A protein and the small-molecule ligand that binds it are described below.
Small molecule (SMILES): Cc1cn([C@H]2C[C@H](O[P](=O)(O)OC[C@H]3O[C@@H](n4ccc(N)nc4=O)C[C@@H]3O[P](=O)(O)OC[C@H]3O[C@@H](n4cnc5c(=O)nc(N)[nH]c54)C[C@@H]3O[P](=O)(O)OC[C@H]3O[C@@H](n4cnc5c(=O)nc(N)[nH]c54)C[C@@H]3O)[C@@H](CO[P](=O)(O)O[C@H]3C[C@H](n4cnc5c(=O)nc(N)[nH]c54)O[C@@H]3COP(=O)(O)O)O2)c(=O)[nH]c1=O

Binding-site contacts:
Ligand atom O4' contacts residue ALA38 of chain 1.A at 3.5 Å.
Ligand atom C3' contacts residue GLY66 of chain 1.A at 3.7 Å.
Ligand atom OP1 contacts residue LEU62 of chain 1.A at 3.9 Å.
Ligand atom OP1 contacts residue ILE69 of chain 1.A at 2.9 Å (h-bond).
Ligand atom OP2 contacts residue THR67 of chain 1.A at 3.8 Å.
Ligand atom OP2 contacts residue GLY66 of chain 1.A at 3.9 Å.
Ligand atom N7 contacts residue LYS35 of chain 1.A at 3.9 Å.
Ligand atom C5' contacts residue GLY64 of chain 1.A at 3.3 Å.
Ligand atom OP1 contacts residue VAL65 of chain 1.A at 3.8 Å.
Ligand atom C1' contacts residue ALA38 of chain 1.A at 4.0 Å (hydrophobic).
Ligand atom O3' contacts residue GLY64 of chain 1.A at 3.6 Å.
Ligand atom C8 contacts residue LYS35 of chain 1.A at 3.9 Å.
Ligand atom OP3 contacts residue LYS35 of chain 1.A at 2.7 Å (salt-bridge).
Ligand atom C6 contacts residue HIS34 of chain 1.A at 3.9 Å.
Ligand atom OP1 contacts residue NA1 of chain 1.H at 3.1 Å (h-bond).
Ligand atom P contacts residue LYS68 of chain 1.A at 3.5 Å.
Ligand atom C3' contacts residue LYS68 of chain 1.A at 3.6 Å.
Ligand atom N1 contacts residue HIS34 of chain 1.A at 3.9 Å.
Ligand atom P contacts residue LYS68 of chain 1.A at 3.6 Å.
Ligand atom OP2 contacts residue LYS68 of chain 1.A at 2.9 Å.
Ligand atom OP2 contacts residue LYS35 of chain 1.A at 3.6 Å (salt-bridge).
Ligand atom OP1 contacts residue LYS68 of chain 1.A at 3.0 Å (salt-bridge).
Ligand atom C5' contacts residue GLY66 of chain 1.A at 3.5 Å.
Ligand atom OP1 contacts residue PRO63 of chain 1.A at 3.4 Å.
Ligand atom O3' contacts residue LYS68 of chain 1.A at 3.6 Å.
Ligand atom P contacts residue GLY66 of chain 1.A at 3.8 Å.
Ligand atom OP1 contacts residue GLY64 of chain 1.A at 2.7 Å (h-bond).
Ligand atom OP1 contacts residue THR67 of chain 1.A at 3.5 Å (h-bond).
Ligand atom P contacts residue LYS35 of chain 1.A at 3.6 Å.
Ligand atom C5' contacts residue TYR39 of chain 1.A at 3.7 Å (hydrophobic).
Ligand atom P contacts residue GLY64 of chain 1.A at 3.8 Å.
Ligand atom N3 contacts residue ALA38 of chain 1.A at 3.7 Å.
Ligand atom O6 contacts residue HIS34 of chain 1.A at 3.8 Å.
Ligand atom P contacts residue ILE69 of chain 1.A at 3.8 Å.
Ligand atom OP1 contacts residue GLY66 of chain 1.A at 2.9 Å (h-bond).
Ligand atom O5' contacts residue GLY66 of chain 1.A at 3.6 Å.
Ligand atom O3' contacts residue ILE69 of chain 1.A at 3.4 Å.
Ligand atom OP2 contacts residue LYS68 of chain 1.A at 2.8 Å (salt-bridge).
Ligand atom C4' contacts residue GLY64 of chain 1.A at 3.3 Å.
Ligand atom OP1 contacts residue LYS68 of chain 1.A at 3.4 Å (salt-bridge).

Sequence of chain 1.A:
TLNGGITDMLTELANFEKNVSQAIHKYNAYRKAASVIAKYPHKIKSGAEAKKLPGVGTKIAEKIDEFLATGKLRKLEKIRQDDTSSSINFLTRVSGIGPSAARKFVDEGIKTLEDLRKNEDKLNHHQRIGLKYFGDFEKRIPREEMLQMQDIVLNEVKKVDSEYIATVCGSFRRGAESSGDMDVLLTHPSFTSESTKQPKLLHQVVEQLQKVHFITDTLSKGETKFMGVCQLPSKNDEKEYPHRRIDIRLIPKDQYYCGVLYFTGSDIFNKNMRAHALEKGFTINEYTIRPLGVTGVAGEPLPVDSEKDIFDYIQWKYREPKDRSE